Sequence of chain 54.D:
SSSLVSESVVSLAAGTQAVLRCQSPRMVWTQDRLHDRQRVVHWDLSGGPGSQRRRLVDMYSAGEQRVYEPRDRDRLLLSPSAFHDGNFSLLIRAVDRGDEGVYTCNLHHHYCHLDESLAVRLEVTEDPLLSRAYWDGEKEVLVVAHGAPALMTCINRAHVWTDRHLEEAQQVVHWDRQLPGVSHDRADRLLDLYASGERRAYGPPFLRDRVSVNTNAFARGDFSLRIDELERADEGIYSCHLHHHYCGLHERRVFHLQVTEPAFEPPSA

Binding-site contacts:
Ligand atom O7 contacts residue ASN87 of chain 54.D at 4.1 Å.
Ligand atom N2 contacts residue ILE155 of chain 54.D at 4.1 Å.
Ligand atom C1 contacts residue SER89 of chain 54.D at 3.3 Å.
Ligand atom C1 contacts residue ASN87 of chain 54.D at 1.4 Å.
Ligand atom C4 contacts residue ASN87 of chain 54.D at 4.2 Å.
Ligand atom O4 contacts residue LEU151 of chain 54.D at 3.3 Å.
Ligand atom O6 contacts residue LEU151 of chain 54.D at 3.4 Å.
Ligand atom C8 contacts residue ILE155 of chain 54.D at 3.7 Å (hydrophobic).
Ligand atom O6 contacts residue LEU91 of chain 54.D at 4.0 Å.
Ligand atom C3 contacts residue ASN87 of chain 54.D at 3.8 Å.
Ligand atom C4 contacts residue LEU151 of chain 54.D at 4.0 Å (hydrophobic).
Ligand atom C5 contacts residue LEU151 of chain 54.D at 3.8 Å (hydrophobic).
Ligand atom C5 contacts residue SER89 of chain 54.D at 3.3 Å.
Ligand atom C6 contacts residue SER89 of chain 54.D at 3.6 Å.
Ligand atom O6 contacts residue SER89 of chain 54.D at 2.8 Å (h-bond).
Ligand atom N2 contacts residue ASN87 of chain 54.D at 2.9 Å (h-bond).
Ligand atom C3 contacts residue LEU151 of chain 54.D at 4.2 Å (hydrophobic).
Ligand atom O5 contacts residue SER89 of chain 54.D at 2.8 Å (h-bond).
Ligand atom C7 contacts residue ILE155 of chain 54.D at 4.3 Å (hydrophobic).
Ligand atom O5 contacts residue ASN87 of chain 54.D at 2.3 Å (h-bond).
Ligand atom C2 contacts residue ASN87 of chain 54.D at 2.4 Å.
Ligand atom C6 contacts residue LEU151 of chain 54.D at 3.7 Å (hydrophobic).
Ligand atom C7 contacts residue ASN87 of chain 54.D at 3.8 Å.
Ligand atom C6 contacts residue LEU91 of chain 54.D at 4.2 Å (hydrophobic).
Ligand atom C5 contacts residue ASN87 of chain 54.D at 3.7 Å.

The protein below binds the small molecule below.
Small molecule (SMILES): CC(=O)N[C@@H]1[C@@H](O)[C@H](O)[C@@H](CO)O[C@H]1O